A protein and the small-molecule ligand that binds it are described below.
Small molecule (SMILES): CC(=O)N[C@@H]1[C@@H](O)[C@H](O)[C@@H](CO)O[C@H]1O

Sequence of chain 1.D:
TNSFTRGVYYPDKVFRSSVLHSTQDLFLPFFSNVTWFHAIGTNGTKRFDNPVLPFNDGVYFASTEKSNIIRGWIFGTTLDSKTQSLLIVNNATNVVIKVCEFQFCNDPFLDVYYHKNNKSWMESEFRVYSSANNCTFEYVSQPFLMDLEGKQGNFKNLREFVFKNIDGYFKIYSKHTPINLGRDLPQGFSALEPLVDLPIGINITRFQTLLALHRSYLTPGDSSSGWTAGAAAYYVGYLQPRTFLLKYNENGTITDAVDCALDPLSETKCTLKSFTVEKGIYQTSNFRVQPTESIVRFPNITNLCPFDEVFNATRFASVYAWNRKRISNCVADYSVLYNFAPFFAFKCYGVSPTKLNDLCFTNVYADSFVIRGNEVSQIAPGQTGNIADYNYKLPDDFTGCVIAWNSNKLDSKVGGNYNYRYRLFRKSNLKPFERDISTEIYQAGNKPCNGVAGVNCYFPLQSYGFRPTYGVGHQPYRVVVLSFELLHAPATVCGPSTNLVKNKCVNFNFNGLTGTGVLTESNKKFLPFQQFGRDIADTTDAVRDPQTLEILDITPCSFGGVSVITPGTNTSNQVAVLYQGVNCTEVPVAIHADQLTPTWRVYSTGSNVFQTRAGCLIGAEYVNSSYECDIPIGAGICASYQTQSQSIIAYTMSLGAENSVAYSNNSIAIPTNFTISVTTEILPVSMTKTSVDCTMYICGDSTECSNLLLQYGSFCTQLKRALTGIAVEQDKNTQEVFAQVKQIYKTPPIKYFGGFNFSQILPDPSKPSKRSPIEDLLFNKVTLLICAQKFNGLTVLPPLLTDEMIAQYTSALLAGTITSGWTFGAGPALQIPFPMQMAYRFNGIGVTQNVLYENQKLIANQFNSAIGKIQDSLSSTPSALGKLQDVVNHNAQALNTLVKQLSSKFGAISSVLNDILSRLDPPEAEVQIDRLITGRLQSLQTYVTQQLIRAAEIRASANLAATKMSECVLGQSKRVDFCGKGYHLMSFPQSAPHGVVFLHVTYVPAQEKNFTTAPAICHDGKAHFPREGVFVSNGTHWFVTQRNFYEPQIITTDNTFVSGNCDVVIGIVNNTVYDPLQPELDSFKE

Binding-site contacts:
Ligand atom O6 contacts residue GLU619 of chain 1.D at 2.8 Å (salt-bridge).
Ligand atom O5 contacts residue THR618 of chain 1.D at 3.5 Å (h-bond).
Ligand atom C6 contacts residue GLU619 of chain 1.D at 4.1 Å.
Ligand atom O7 contacts residue ASN616 of chain 1.D at 3.4 Å (h-bond).
Ligand atom O5 contacts residue ASN616 of chain 1.D at 2.4 Å (h-bond).
Ligand atom C3 contacts residue ASN616 of chain 1.D at 3.8 Å.
Ligand atom O5 contacts residue GLU619 of chain 1.D at 3.6 Å (salt-bridge).
Ligand atom C8 contacts residue ASN616 of chain 1.D at 3.9 Å.
Ligand atom C5 contacts residue ASN616 of chain 1.D at 3.7 Å.
Ligand atom C1 contacts residue THR618 of chain 1.D at 4.2 Å.
Ligand atom C5 contacts residue THR618 of chain 1.D at 3.4 Å.
Ligand atom C4 contacts residue ASN616 of chain 1.D at 4.3 Å.
Ligand atom O6 contacts residue THR618 of chain 1.D at 2.6 Å (h-bond).
Ligand atom C2 contacts residue ASN616 of chain 1.D at 2.5 Å.
Ligand atom C5 contacts residue GLU619 of chain 1.D at 4.4 Å.
Ligand atom N2 contacts residue ASN616 of chain 1.D at 3.0 Å (h-bond).
Ligand atom C7 contacts residue ASN616 of chain 1.D at 3.2 Å.
Ligand atom C6 contacts residue THR618 of chain 1.D at 3.4 Å.
Ligand atom C1 contacts residue ASN616 of chain 1.D at 1.4 Å.
Ligand atom C1 contacts residue GLU619 of chain 1.D at 4.3 Å.